Binding-site contacts:
Ligand atom C31 contacts residue PRO172 of chain 1.A at 3.8 Å (hydrophobic).
Ligand atom C16 contacts residue ASN270 of chain 1.A at 3.9 Å.
Ligand atom N1 contacts residue MET173 of chain 1.A at 3.8 Å.
Ligand atom C8 contacts residue MET173 of chain 1.A at 3.7 Å (hydrophobic).
Ligand atom C contacts residue VAL165 of chain 1.A at 3.9 Å (hydrophobic).
Ligand atom C3 contacts residue VAL165 of chain 1.A at 3.5 Å (hydrophobic).
Ligand atom O contacts residue PHE147 of chain 1.A at 3.9 Å.
Ligand atom C2 contacts residue VAL165 of chain 1.A at 3.7 Å (hydrophobic).
Ligand atom C30 contacts residue GLU168 of chain 1.A at 3.8 Å.
Ligand atom C26 contacts residue MET173 of chain 1.A at 3.6 Å (hydrophobic).
Ligand atom O contacts residue ALA143 of chain 1.A at 3.6 Å.
Ligand atom C29 contacts residue GLY169 of chain 1.A at 3.8 Å.
Ligand atom N1 contacts residue THR146 of chain 1.A at 3.5 Å (h-bond).
Ligand atom C15 contacts residue PHE147 of chain 1.A at 3.8 Å (hydrophobic).
Ligand atom C20 contacts residue TRP105 of chain 1.A at 3.5 Å (hydrophobic).
Ligand atom C contacts residue GLN163 of chain 1.A at 3.2 Å.
Ligand atom C10 contacts residue THR170 of chain 1.A at 3.9 Å.
Ligand atom C29 contacts residue GLU168 of chain 1.A at 3.3 Å.
Ligand atom O2 contacts residue THR170 of chain 1.A at 2.7 Å (h-bond).
Ligand atom C17 contacts residue TRP139 of chain 1.A at 3.8 Å (hydrophobic).
Ligand atom CL1 contacts residue PHE166 of chain 1.A at 3.8 Å.
Ligand atom C9 contacts residue MET173 of chain 1.A at 3.6 Å (hydrophobic).
Ligand atom C28 contacts residue GLU168 of chain 1.A at 3.8 Å.
Ligand atom C26 contacts residue GLY169 of chain 1.A at 3.7 Å.
Ligand atom C13 contacts residue MET173 of chain 1.A at 3.9 Å (hydrophobic).
Ligand atom C11 contacts residue ALA143 of chain 1.A at 3.8 Å (hydrophobic).
Ligand atom N contacts residue VAL165 of chain 1.A at 3.9 Å.
Ligand atom C10 contacts residue MET173 of chain 1.A at 3.6 Å (hydrophobic).
Ligand atom O contacts residue THR170 of chain 1.A at 3.8 Å.
Ligand atom C14 contacts residue PHE142 of chain 1.A at 3.7 Å (hydrophobic).
Ligand atom C10 contacts residue THR146 of chain 1.A at 3.7 Å.
Ligand atom C27 contacts residue MET173 of chain 1.A at 3.7 Å (hydrophobic).
Ligand atom C25 contacts residue GLY169 of chain 1.A at 3.5 Å.
Ligand atom C13 contacts residue PHE142 of chain 1.A at 3.7 Å (hydrophobic).
Ligand atom C32 contacts residue GLU168 of chain 1.A at 3.9 Å.
Ligand atom CL1 contacts residue ASN39 of chain 1.A at 3.0 Å.
Ligand atom O2 contacts residue GLY169 of chain 1.A at 3.8 Å.
Ligand atom C12 contacts residue MET173 of chain 1.A at 3.9 Å (hydrophobic).
Ligand atom C28 contacts residue GLY169 of chain 1.A at 3.5 Å.
Ligand atom C21 contacts residue THR146 of chain 1.A at 3.3 Å.

Sequence of chain 1.A:
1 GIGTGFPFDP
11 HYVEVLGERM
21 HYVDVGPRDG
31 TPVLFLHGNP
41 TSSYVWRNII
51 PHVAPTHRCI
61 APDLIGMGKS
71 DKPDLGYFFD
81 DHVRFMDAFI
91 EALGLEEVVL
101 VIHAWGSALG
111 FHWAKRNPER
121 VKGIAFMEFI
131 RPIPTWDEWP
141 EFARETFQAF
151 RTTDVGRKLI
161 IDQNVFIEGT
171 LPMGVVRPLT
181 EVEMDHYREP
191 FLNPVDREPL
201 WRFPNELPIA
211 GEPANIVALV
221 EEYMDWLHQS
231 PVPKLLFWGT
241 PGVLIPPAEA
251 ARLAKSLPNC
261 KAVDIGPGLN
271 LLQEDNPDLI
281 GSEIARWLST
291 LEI

The small molecule below binds the protein below.
Small molecule (SMILES): CN(C)c1ccc2c(-c3cc(C(=O)NCCOCCOCCCCCCCl)ccc3C(=O)O)c3ccc(=[N+](C)C)cc-3oc2c1